This small molecule binds to this protein.
Small molecule (SMILES): Nc1ncnc2c1ncn2[C@@H]1O[C@H](COP(=O)(O)OP(=O)(O)OP(O)(O)=S)[C@@H](O)[C@H]1O

Binding-site contacts:
Ligand atom C3' contacts residue SER73 of chain 1.D at 3.2 Å.
Ligand atom C8 contacts residue LEU228 of chain 1.D at 3.5 Å (hydrophobic).
Ligand atom O2A contacts residue THR72 of chain 1.D at 3.0 Å (h-bond).
Ligand atom O2G contacts residue MG1 of chain 1.L at 2.5 Å.
Ligand atom O2B contacts residue MG1 of chain 1.L at 2.4 Å.
Ligand atom O3B contacts residue ARG229 of chain 1.D at 3.3 Å (salt-bridge).
Ligand atom O1A contacts residue THR69 of chain 1.D at 3.2 Å (h-bond).
Ligand atom O3A contacts residue ARG32 of chain 1.D at 3.2 Å (salt-bridge).
Ligand atom O5' contacts residue SER73 of chain 1.D at 3.3 Å (h-bond).
Ligand atom PA contacts residue SER73 of chain 1.D at 3.5 Å.
Ligand atom PB contacts residue MG1 of chain 1.L at 3.2 Å.
Ligand atom C2' contacts residue VAL28 of chain 1.D at 3.5 Å (hydrophobic).
Ligand atom N6 contacts residue GLN42 of chain 1.D at 2.5 Å (h-bond).
Ligand atom N9 contacts residue LEU228 of chain 1.D at 3.4 Å.
Ligand atom O2B contacts residue THR72 of chain 1.D at 2.8 Å (h-bond).
Ligand atom O3G contacts residue LYS71 of chain 1.D at 3.0 Å (salt-bridge).
Ligand atom O2' contacts residue VAL28 of chain 1.D at 2.6 Å (h-bond).
Ligand atom O1B contacts residue THR72 of chain 1.D at 2.6 Å (h-bond).
Ligand atom N7 contacts residue THR69 of chain 1.D at 3.2 Å.
Ligand atom N1 contacts residue THR40 of chain 1.D at 2.9 Å (h-bond).
Ligand atom C3' contacts residue VAL28 of chain 1.D at 3.2 Å (hydrophobic).
Ligand atom O3' contacts residue SER73 of chain 1.D at 3.5 Å (h-bond).
Ligand atom C6 contacts residue THR40 of chain 1.D at 3.2 Å.
Ligand atom O3' contacts residue ARG32 of chain 1.D at 2.4 Å (salt-bridge).
Ligand atom O1B contacts residue MG1 of chain 1.L at 3.1 Å.
Ligand atom N7 contacts residue GLY70 of chain 1.D at 3.1 Å (h-bond).
Ligand atom O1A contacts residue LYS71 of chain 1.D at 3.3 Å (salt-bridge).
Ligand atom N6 contacts residue THR40 of chain 1.D at 3.2 Å (h-bond).
Ligand atom O2A contacts residue GLY70 of chain 1.D at 3.4 Å.
Ligand atom O1A contacts residue GLY70 of chain 1.D at 2.6 Å (h-bond).
Ligand atom O3G contacts residue GLY68 of chain 1.D at 3.0 Å (h-bond).
Ligand atom O3B contacts residue GLY68 of chain 1.D at 3.4 Å.
Ligand atom N1 contacts residue VAL39 of chain 1.D at 3.3 Å.
Ligand atom O1A contacts residue GLY68 of chain 1.D at 3.2 Å.
Ligand atom O3' contacts residue VAL28 of chain 1.D at 2.3 Å (h-bond).
Ligand atom PB contacts residue THR72 of chain 1.D at 3.2 Å.
Ligand atom N6 contacts residue LEU192 of chain 1.D at 3.5 Å.
Ligand atom N6 contacts residue THR69 of chain 1.D at 3.5 Å (h-bond).
Ligand atom O2A contacts residue SER73 of chain 1.D at 2.6 Å (h-bond).
Ligand atom O2A contacts residue LYS71 of chain 1.D at 3.4 Å (salt-bridge).

Sequence of chain 1.D:
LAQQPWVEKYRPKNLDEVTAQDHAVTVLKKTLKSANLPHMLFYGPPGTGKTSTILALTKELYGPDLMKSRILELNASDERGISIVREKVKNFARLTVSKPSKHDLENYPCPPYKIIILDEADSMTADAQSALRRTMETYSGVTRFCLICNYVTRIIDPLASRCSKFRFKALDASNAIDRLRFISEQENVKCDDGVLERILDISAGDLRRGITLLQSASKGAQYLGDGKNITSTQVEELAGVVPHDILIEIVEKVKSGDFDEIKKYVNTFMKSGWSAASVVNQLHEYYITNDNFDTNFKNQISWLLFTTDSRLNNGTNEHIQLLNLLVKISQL

Sequence of chain 1.E:
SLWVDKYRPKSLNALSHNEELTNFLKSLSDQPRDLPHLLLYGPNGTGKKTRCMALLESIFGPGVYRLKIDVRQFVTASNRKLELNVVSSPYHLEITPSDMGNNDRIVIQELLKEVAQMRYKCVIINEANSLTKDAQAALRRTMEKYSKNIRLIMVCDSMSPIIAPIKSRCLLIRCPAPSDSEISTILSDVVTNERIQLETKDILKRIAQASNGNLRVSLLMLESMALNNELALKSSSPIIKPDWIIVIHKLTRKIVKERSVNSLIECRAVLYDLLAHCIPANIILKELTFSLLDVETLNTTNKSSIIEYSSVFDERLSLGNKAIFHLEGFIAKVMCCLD